Sequence of chain 1.A:
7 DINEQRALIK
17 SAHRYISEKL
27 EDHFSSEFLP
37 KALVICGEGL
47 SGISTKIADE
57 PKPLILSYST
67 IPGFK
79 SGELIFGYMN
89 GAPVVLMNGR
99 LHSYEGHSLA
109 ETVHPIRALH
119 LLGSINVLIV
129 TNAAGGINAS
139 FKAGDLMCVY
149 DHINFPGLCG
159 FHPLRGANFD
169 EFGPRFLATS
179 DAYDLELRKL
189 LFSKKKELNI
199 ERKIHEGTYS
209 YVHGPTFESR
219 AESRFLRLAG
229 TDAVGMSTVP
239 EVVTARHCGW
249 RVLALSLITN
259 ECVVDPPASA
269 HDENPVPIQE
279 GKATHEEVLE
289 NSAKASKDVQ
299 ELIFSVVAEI

Binding-site contacts:
Ligand atom C6 contacts residue PHE215 of chain 1.B at 3.5 Å (hydrophobic).
Ligand atom N1 contacts residue PHE215 of chain 1.B at 3.7 Å.
Ligand atom O3' contacts residue GLU44 of chain 1.B at 3.0 Å (salt-bridge).
Ligand atom O6 contacts residue ASN258 of chain 1.B at 2.9 Å (h-bond).
Ligand atom C5 contacts residue GLY133 of chain 1.B at 3.3 Å.
Ligand atom O5' contacts residue PHE174 of chain 1.A at 3.3 Å.
Ligand atom N7 contacts residue ALA132 of chain 1.B at 3.5 Å.
Ligand atom O6 contacts residue GLU216 of chain 1.B at 3.7 Å.
Ligand atom C8 contacts residue ALA132 of chain 1.B at 3.6 Å (hydrophobic).
Ligand atom O6 contacts residue PHE215 of chain 1.B at 3.7 Å.
Ligand atom C8 contacts residue THR257 of chain 1.B at 3.3 Å.
Ligand atom N3 contacts residue MET234 of chain 1.B at 3.7 Å.
Ligand atom C6 contacts residue GLY133 of chain 1.B at 3.7 Å.
Ligand atom O3' contacts residue TYR102 of chain 1.B at 3.5 Å (h-bond).
Ligand atom N3 contacts residue GLY233 of chain 1.B at 3.5 Å.
Ligand atom N2 contacts residue MET234 of chain 1.B at 3.6 Å.
Ligand atom C10 contacts residue ALA131 of chain 1.B at 3.0 Å (hydrophobic).
Ligand atom N2 contacts residue GLU216 of chain 1.B at 2.7 Å (salt-bridge).
Ligand atom N7 contacts residue ASN258 of chain 1.B at 2.9 Å (h-bond).
Ligand atom C3' contacts residue PHE174 of chain 1.A at 3.4 Å (hydrophobic).
Ligand atom N7 contacts residue THR257 of chain 1.B at 3.6 Å (h-bond).
Ligand atom N2 contacts residue VAL232 of chain 1.B at 3.8 Å.
Ligand atom C8 contacts residue ASN258 of chain 1.B at 3.8 Å.
Ligand atom C5' contacts residue PHE174 of chain 1.A at 3.5 Å (hydrophobic).
Ligand atom C2 contacts residue GLU216 of chain 1.B at 3.6 Å.
Ligand atom N2 contacts residue VAL210 of chain 1.B at 3.6 Å.
Ligand atom C4 contacts residue VAL232 of chain 1.B at 3.7 Å (hydrophobic).
Ligand atom O6 contacts residue GLY133 of chain 1.B at 3.5 Å.
Ligand atom C2' contacts residue MET234 of chain 1.B at 3.6 Å (hydrophobic).
Ligand atom C5' contacts residue HIS283 of chain 1.B at 3.0 Å.
Ligand atom O5' contacts residue PHE215 of chain 1.B at 3.1 Å.
Ligand atom N7 contacts residue GLY133 of chain 1.B at 3.3 Å (h-bond).
Ligand atom C2 contacts residue VAL232 of chain 1.B at 3.6 Å (hydrophobic).
Ligand atom C9 contacts residue ALA131 of chain 1.B at 3.7 Å (hydrophobic).
Ligand atom N3 contacts residue VAL232 of chain 1.B at 3.5 Å (h-bond).
Ligand atom C6' contacts residue VAL286 of chain 1.B at 3.4 Å (hydrophobic).
Ligand atom C5 contacts residue PHE215 of chain 1.B at 3.8 Å (hydrophobic).
Ligand atom N1 contacts residue GLU216 of chain 1.B at 2.8 Å (salt-bridge).
Ligand atom C2 contacts residue MET234 of chain 1.B at 3.8 Å (hydrophobic).
Ligand atom C6 contacts residue GLU216 of chain 1.B at 3.7 Å.

This protein binds this small molecule.
Small molecule (SMILES): Nc1nc2c(CN3C[C@H](CO)[C@@H](O)C3)c[nH]c2c(=O)[nH]1

Sequence of chain 1.B:
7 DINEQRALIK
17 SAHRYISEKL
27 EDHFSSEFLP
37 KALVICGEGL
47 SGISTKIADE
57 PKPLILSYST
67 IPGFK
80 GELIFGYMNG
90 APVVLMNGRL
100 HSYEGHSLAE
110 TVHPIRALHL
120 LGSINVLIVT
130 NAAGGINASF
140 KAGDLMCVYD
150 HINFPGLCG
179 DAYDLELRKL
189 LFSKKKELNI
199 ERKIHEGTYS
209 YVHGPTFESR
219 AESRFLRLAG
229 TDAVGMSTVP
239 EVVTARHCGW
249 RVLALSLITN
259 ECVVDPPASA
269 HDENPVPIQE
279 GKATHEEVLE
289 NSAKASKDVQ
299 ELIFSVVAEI